Sequence of chain 1.A:
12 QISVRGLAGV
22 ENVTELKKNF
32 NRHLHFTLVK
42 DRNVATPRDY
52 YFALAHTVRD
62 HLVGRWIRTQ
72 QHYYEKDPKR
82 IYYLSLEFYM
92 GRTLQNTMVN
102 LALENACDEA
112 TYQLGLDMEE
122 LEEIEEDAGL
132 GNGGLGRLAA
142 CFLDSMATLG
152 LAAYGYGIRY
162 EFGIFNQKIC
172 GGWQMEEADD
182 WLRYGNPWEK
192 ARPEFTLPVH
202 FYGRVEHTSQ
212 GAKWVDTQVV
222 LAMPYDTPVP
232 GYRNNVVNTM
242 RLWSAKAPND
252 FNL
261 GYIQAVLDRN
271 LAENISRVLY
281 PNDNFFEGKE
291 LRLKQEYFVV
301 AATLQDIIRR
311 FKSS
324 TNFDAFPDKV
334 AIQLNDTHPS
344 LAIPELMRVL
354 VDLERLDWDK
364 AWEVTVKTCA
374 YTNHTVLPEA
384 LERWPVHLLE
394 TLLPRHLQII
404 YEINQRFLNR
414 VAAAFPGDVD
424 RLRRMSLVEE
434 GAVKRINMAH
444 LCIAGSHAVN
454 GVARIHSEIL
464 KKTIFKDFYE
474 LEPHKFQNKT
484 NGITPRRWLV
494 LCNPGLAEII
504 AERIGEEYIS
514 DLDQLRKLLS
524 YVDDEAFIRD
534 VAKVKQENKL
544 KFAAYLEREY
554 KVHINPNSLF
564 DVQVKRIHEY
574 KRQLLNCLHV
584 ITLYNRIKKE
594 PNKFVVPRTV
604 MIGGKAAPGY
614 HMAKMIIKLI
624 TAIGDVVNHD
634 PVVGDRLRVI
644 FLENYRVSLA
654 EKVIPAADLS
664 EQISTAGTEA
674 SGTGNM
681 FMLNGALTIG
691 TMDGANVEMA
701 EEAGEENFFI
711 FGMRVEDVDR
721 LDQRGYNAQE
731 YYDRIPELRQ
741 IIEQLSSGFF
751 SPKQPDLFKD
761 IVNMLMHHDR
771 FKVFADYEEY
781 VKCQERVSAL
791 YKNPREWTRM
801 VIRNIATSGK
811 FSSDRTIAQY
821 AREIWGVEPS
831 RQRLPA

This small molecule binds to this protein.
Small molecule (SMILES): OCc1cn([C@@H]2O[C@H](CO)[C@@H](O)[C@H](O)[C@H]2O)nn1

Binding-site contacts:
Ligand atom O6 contacts residue VAL455 of chain 1.A at 3.9 Å.
Ligand atom O2 contacts residue GLU672 of chain 1.A at 3.1 Å (salt-bridge).
Ligand atom O4 contacts residue THR676 of chain 1.A at 4.0 Å.
Ligand atom N3 contacts residue ASN284 of chain 1.A at 3.8 Å.
Ligand atom O2 contacts residue ASN284 of chain 1.A at 3.0 Å (h-bond).
Ligand atom O4 contacts residue SER674 of chain 1.A at 3.6 Å.
Ligand atom O6 contacts residue ASN484 of chain 1.A at 2.8 Å (h-bond).
Ligand atom C2 contacts residue HIS377 of chain 1.A at 3.5 Å.
Ligand atom O3 contacts residue GLY675 of chain 1.A at 3.1 Å (h-bond).
Ligand atom C3 contacts residue GLY675 of chain 1.A at 3.8 Å.
Ligand atom O3 contacts residue SER674 of chain 1.A at 3.0 Å (h-bond).
Ligand atom C9 contacts residue THR378 of chain 1.A at 3.7 Å.
Ligand atom O4 contacts residue ASN484 of chain 1.A at 3.5 Å (h-bond).
Ligand atom C8 contacts residue ASP339 of chain 1.A at 3.8 Å.
Ligand atom C7 contacts residue HIS377 of chain 1.A at 3.2 Å.
Ligand atom C6 contacts residue HIS377 of chain 1.A at 3.6 Å.
Ligand atom C2 contacts residue GLU672 of chain 1.A at 3.8 Å.
Ligand atom O6 contacts residue LEU139 of chain 1.A at 3.8 Å.
Ligand atom O9 contacts residue ASP339 of chain 1.A at 2.9 Å (salt-bridge).
Ligand atom C3 contacts residue GLU672 of chain 1.A at 3.3 Å.
Ligand atom O5 contacts residue LEU136 of chain 1.A at 3.8 Å.
Ligand atom C6 contacts residue LEU136 of chain 1.A at 3.9 Å (hydrophobic).
Ligand atom C9 contacts residue ASP339 of chain 1.A at 3.1 Å.
Ligand atom C4 contacts residue GLY675 of chain 1.A at 3.8 Å.
Ligand atom N2 contacts residue LEU136 of chain 1.A at 3.6 Å.
Ligand atom C6 contacts residue GLY135 of chain 1.A at 3.7 Å.
Ligand atom C5 contacts residue LEU136 of chain 1.A at 3.8 Å (hydrophobic).
Ligand atom O5 contacts residue HIS377 of chain 1.A at 3.8 Å.
Ligand atom C8 contacts residue ASN284 of chain 1.A at 3.6 Å.
Ligand atom O6 contacts residue HIS377 of chain 1.A at 2.7 Å (h-bond).
Ligand atom O3 contacts residue GLU672 of chain 1.A at 2.7 Å (salt-bridge).
Ligand atom O4 contacts residue GLY675 of chain 1.A at 2.8 Å (h-bond).
Ligand atom O2 contacts residue TYR573 of chain 1.A at 2.9 Å (h-bond).
Ligand atom C7 contacts residue ASN284 of chain 1.A at 3.8 Å.
Ligand atom C5 contacts residue GLY135 of chain 1.A at 3.8 Å.
Ligand atom C6 contacts residue ASN484 of chain 1.A at 3.3 Å.
Ligand atom O9 contacts residue HIS341 of chain 1.A at 3.7 Å.
Ligand atom O3 contacts residue ALA673 of chain 1.A at 3.3 Å (h-bond).
Ligand atom C6 contacts residue LEU139 of chain 1.A at 4.0 Å (hydrophobic).
Ligand atom C9 contacts residue ASN284 of chain 1.A at 3.4 Å.